Sequence of chain 1.B:
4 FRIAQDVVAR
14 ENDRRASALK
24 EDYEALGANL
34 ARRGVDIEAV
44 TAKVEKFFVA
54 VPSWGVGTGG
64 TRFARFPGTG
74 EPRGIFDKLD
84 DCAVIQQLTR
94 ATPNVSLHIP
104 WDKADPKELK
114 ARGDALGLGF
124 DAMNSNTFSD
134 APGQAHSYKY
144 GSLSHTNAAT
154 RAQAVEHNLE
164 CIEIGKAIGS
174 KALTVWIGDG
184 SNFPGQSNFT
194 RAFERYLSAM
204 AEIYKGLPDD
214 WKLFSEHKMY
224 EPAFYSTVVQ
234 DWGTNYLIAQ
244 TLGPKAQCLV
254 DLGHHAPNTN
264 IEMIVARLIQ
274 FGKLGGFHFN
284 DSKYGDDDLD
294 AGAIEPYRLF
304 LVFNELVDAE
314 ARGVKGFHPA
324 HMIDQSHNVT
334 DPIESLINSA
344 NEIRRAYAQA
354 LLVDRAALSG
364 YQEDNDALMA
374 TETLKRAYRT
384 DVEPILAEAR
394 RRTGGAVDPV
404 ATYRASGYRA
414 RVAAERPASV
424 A

Sequence of chain 1.A:
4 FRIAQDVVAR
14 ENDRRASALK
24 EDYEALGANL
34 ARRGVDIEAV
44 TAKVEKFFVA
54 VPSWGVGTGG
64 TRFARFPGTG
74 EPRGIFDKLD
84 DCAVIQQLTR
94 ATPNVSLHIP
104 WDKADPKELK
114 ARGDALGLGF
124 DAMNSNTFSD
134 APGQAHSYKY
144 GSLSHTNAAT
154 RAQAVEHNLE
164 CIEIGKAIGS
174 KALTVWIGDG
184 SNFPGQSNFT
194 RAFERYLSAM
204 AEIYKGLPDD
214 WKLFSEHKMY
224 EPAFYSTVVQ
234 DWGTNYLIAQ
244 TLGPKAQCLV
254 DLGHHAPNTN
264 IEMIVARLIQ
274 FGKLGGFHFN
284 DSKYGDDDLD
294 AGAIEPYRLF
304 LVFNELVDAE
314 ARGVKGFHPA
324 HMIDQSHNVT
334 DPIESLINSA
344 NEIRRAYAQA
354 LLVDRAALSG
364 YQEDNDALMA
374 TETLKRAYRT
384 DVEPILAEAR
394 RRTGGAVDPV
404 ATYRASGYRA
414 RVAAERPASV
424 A

The small molecule below binds the protein below.
Small molecule (SMILES): C[C@H](O)[C@H](O)[C@@H](O)[C@@H](O)C=O

Binding-site contacts:
Ligand atom O1 contacts residue HIS257 of chain 1.B at 3.4 Å (h-bond).
Ligand atom O2 contacts residue GLU219 of chain 1.B at 3.8 Å.
Ligand atom O5 contacts residue TRP179 of chain 1.B at 3.9 Å.
Ligand atom O5 contacts residue PHE131 of chain 1.B at 4.0 Å.
Ligand atom O1 contacts residue ZN1 of chain 1.J at 3.4 Å.
Ligand atom C1 contacts residue HIS257 of chain 1.B at 3.7 Å.
Ligand atom O2 contacts residue ZN1 of chain 1.I at 3.2 Å.
Ligand atom C4 contacts residue TRP179 of chain 1.B at 3.7 Å (hydrophobic).
Ligand atom O2 contacts residue ZN1 of chain 1.J at 2.9 Å.
Ligand atom O2 contacts residue ASP327 of chain 1.B at 2.5 Å (salt-bridge).
Ligand atom C3 contacts residue GLU219 of chain 1.B at 3.9 Å.
Ligand atom C6 contacts residue HIS101 of chain 1.B at 3.1 Å.
Ligand atom C2 contacts residue ZN1 of chain 1.I at 3.6 Å.
Ligand atom C1 contacts residue TRP179 of chain 1.B at 3.4 Å (hydrophobic).
Ligand atom O1 contacts residue LYS221 of chain 1.B at 2.7 Å (salt-bridge).
Ligand atom O3 contacts residue ASP327 of chain 1.B at 2.9 Å (salt-bridge).
Ligand atom C2 contacts residue TRP179 of chain 1.B at 3.8 Å (hydrophobic).
Ligand atom O5 contacts residue HIS101 of chain 1.B at 3.0 Å (h-bond).
Ligand atom C2 contacts residue GLU219 of chain 1.B at 3.5 Å.
Ligand atom O3 contacts residue ZN1 of chain 1.I at 3.0 Å.
Ligand atom C2 contacts residue HIS257 of chain 1.B at 3.3 Å.
Ligand atom C1 contacts residue ZN1 of chain 1.J at 4.1 Å.
Ligand atom C1 contacts residue LYS221 of chain 1.B at 3.6 Å.
Ligand atom C1 contacts residue PHE66 of chain 1.A at 3.8 Å (hydrophobic).
Ligand atom O3 contacts residue GLU219 of chain 1.B at 3.3 Å (salt-bridge).
Ligand atom O2 contacts residue HIS257 of chain 1.B at 3.4 Å (h-bond).
Ligand atom C2 contacts residue ASP327 of chain 1.B at 3.5 Å.
Ligand atom O2 contacts residue ASP254 of chain 1.B at 3.6 Å.
Ligand atom C4 contacts residue ASP327 of chain 1.B at 4.0 Å.
Ligand atom C3 contacts residue TRP179 of chain 1.B at 3.6 Å (hydrophobic).
Ligand atom C3 contacts residue ZN1 of chain 1.I at 4.0 Å.
Ligand atom C5 contacts residue TRP57 of chain 1.B at 4.1 Å (hydrophobic).
Ligand atom C2 contacts residue ZN1 of chain 1.J at 3.9 Å.
Ligand atom O1 contacts residue TRP179 of chain 1.B at 3.9 Å.
Ligand atom C3 contacts residue ASP327 of chain 1.B at 3.6 Å.
Ligand atom C6 contacts residue TRP57 of chain 1.B at 3.9 Å (hydrophobic).
Ligand atom O1 contacts residue ASP289 of chain 1.B at 3.2 Å (salt-bridge).
Ligand atom O1 contacts residue PHE66 of chain 1.A at 3.3 Å.
Ligand atom C5 contacts residue HIS101 of chain 1.B at 3.5 Å.
Ligand atom O4 contacts residue ASP327 of chain 1.B at 3.5 Å (salt-bridge).